A protein and the small-molecule ligand that binds it are described below.
Small molecule (SMILES): O=C(O)N1CCC(CNS(=O)(=O)c2ccc(Cl)cc2)CC1

Sequence of chain 4.A:
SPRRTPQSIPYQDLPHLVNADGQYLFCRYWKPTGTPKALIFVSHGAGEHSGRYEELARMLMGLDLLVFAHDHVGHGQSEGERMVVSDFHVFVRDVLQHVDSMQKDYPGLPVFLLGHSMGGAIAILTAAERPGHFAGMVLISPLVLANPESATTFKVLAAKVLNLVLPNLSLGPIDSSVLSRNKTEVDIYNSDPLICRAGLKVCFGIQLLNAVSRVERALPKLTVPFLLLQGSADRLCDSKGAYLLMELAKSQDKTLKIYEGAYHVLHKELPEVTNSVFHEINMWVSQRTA

Binding-site contacts:
Ligand atom C15 contacts residue LEU222 of chain 4.A at 3.7 Å (hydrophobic).
Ligand atom C16 contacts residue GLY227 of chain 4.A at 3.1 Å.
Ligand atom O20 contacts residue SER139 of chain 4.A at 2.2 Å (h-bond).
Ligand atom C3 contacts residue SER139 of chain 4.A at 2.7 Å.
Ligand atom C19 contacts residue MET140 of chain 4.A at 3.1 Å (hydrophobic).
Ligand atom C19 contacts residue HIS286 of chain 4.A at 4.0 Å.
Ligand atom C4 contacts residue LEU230 of chain 4.A at 3.6 Å (hydrophobic).
Ligand atom CL1 contacts residue GLY227 of chain 4.A at 4.1 Å.
Ligand atom C16 contacts residue LEU222 of chain 4.A at 3.9 Å (hydrophobic).
Ligand atom N8 contacts residue LEU230 of chain 4.A at 4.1 Å.
Ligand atom C2 contacts residue SER139 of chain 4.A at 3.7 Å.
Ligand atom C16 contacts residue LEU231 of chain 4.A at 3.9 Å (hydrophobic).
Ligand atom C5 contacts residue LEU165 of chain 4.A at 3.7 Å (hydrophobic).
Ligand atom C17 contacts residue LEU231 of chain 4.A at 3.9 Å (hydrophobic).
Ligand atom O12 contacts residue VAL234 of chain 4.A at 3.8 Å.
Ligand atom O11 contacts residue ASN169 of chain 4.A at 3.1 Å (h-bond).
Ligand atom C19 contacts residue SER139 of chain 4.A at 1.4 Å.
Ligand atom C17 contacts residue LEU230 of chain 4.A at 3.6 Å (hydrophobic).
Ligand atom C14 contacts residue SER172 of chain 4.A at 3.4 Å.
Ligand atom C5 contacts residue SER139 of chain 4.A at 4.0 Å.
Ligand atom N1 contacts residue SER139 of chain 4.A at 2.4 Å (h-bond).
Ligand atom C3 contacts residue HIS286 of chain 4.A at 4.0 Å.
Ligand atom O20 contacts residue GLY67 of chain 4.A at 3.6 Å.
Ligand atom CL1 contacts residue LEU222 of chain 4.A at 3.8 Å.
Ligand atom C14 contacts residue ALA173 of chain 4.A at 4.1 Å (hydrophobic).
Ligand atom O20 contacts residue ALA68 of chain 4.A at 3.0 Å (h-bond).
Ligand atom O20 contacts residue MET140 of chain 4.A at 3.0 Å (h-bond).
Ligand atom O11 contacts residue ALA168 of chain 4.A at 4.0 Å.
Ligand atom C5 contacts residue LEU258 of chain 4.A at 3.8 Å (hydrophobic).
Ligand atom C3 contacts residue CYS259 of chain 4.A at 3.6 Å (hydrophobic).
Ligand atom S9 contacts residue LEU165 of chain 4.A at 4.0 Å.
Ligand atom O12 contacts residue LEU231 of chain 4.A at 4.1 Å.
Ligand atom C13 contacts residue ALA173 of chain 4.A at 4.0 Å (hydrophobic).
Ligand atom C5 contacts residue CYS259 of chain 4.A at 3.9 Å (hydrophobic).
Ligand atom C17 contacts residue GLY227 of chain 4.A at 3.6 Å.
Ligand atom O12 contacts residue LEU230 of chain 4.A at 4.1 Å.
Ligand atom C2 contacts residue ALA68 of chain 4.A at 3.9 Å (hydrophobic).
Ligand atom N8 contacts residue LEU165 of chain 4.A at 3.6 Å.
Ligand atom C13 contacts residue SER172 of chain 4.A at 3.4 Å.
Ligand atom O12 contacts residue LEU165 of chain 4.A at 3.7 Å.